Sequence of chain 1.I:
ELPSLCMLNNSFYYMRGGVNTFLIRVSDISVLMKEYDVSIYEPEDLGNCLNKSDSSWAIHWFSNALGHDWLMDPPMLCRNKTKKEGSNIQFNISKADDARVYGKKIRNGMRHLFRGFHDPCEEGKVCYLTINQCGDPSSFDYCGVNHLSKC

Binding-site contacts:
Ligand atom C3 contacts residue ASP97 of chain 1.I at 4.0 Å.
Ligand atom C3 contacts residue BMA1 of chain 1.P at 3.0 Å.
Ligand atom C4 contacts residue BMA1 of chain 1.P at 2.6 Å.
Ligand atom O7 contacts residue SER94 of chain 1.I at 2.9 Å.
Ligand atom C7 contacts residue SER94 of chain 1.I at 3.5 Å.
Ligand atom O3 contacts residue BMA1 of chain 1.P at 2.7 Å.
Ligand atom C7 contacts residue TYR128 of chain 1.I at 3.4 Å (hydrophobic).
Ligand atom O4 contacts residue BMA1 of chain 1.P at 1.6 Å.
Ligand atom O6 contacts residue ASP98 of chain 1.I at 4.1 Å.
Ligand atom O6 contacts residue ASP97 of chain 1.I at 3.2 Å (salt-bridge).
Ligand atom C1 contacts residue ASN92 of chain 1.I at 1.4 Å.
Ligand atom O7 contacts residue ASN92 of chain 1.I at 3.2 Å (h-bond).
Ligand atom C2 contacts residue ASN92 of chain 1.I at 2.5 Å.
Ligand atom C5 contacts residue ASP97 of chain 1.I at 3.4 Å.
Ligand atom N2 contacts residue TYR128 of chain 1.I at 2.8 Å (h-bond).
Ligand atom C5 contacts residue BMA1 of chain 1.P at 3.8 Å.
Ligand atom C4 contacts residue ASP97 of chain 1.I at 3.1 Å.
Ligand atom C2 contacts residue ASP97 of chain 1.I at 3.8 Å.
Ligand atom C6 contacts residue BMA1 of chain 1.P at 4.4 Å.
Ligand atom N2 contacts residue ASN92 of chain 1.I at 2.9 Å (h-bond).
Ligand atom C2 contacts residue TYR128 of chain 1.I at 3.8 Å (hydrophobic).
Ligand atom C4 contacts residue ASN92 of chain 1.I at 4.2 Å.
Ligand atom C2 contacts residue BMA1 of chain 1.P at 4.5 Å.
Ligand atom O4 contacts residue ASP97 of chain 1.I at 3.2 Å.
Ligand atom C8 contacts residue SER94 of chain 1.I at 3.5 Å.
Ligand atom C6 contacts residue ASP97 of chain 1.I at 3.5 Å.
Ligand atom C5 contacts residue ASN92 of chain 1.I at 3.6 Å.
Ligand atom C8 contacts residue CYS127 of chain 1.I at 4.0 Å (hydrophobic).
Ligand atom C8 contacts residue TYR128 of chain 1.I at 3.1 Å (hydrophobic).
Ligand atom C1 contacts residue ASP97 of chain 1.I at 3.7 Å.
Ligand atom C8 contacts residue ASN92 of chain 1.I at 4.0 Å.
Ligand atom O5 contacts residue ASP97 of chain 1.I at 3.1 Å (salt-bridge).
Ligand atom O5 contacts residue ASN92 of chain 1.I at 2.3 Å (h-bond).
Ligand atom C7 contacts residue ASN92 of chain 1.I at 3.1 Å.
Ligand atom C3 contacts residue ASN92 of chain 1.I at 3.8 Å.
Ligand atom C8 contacts residue VAL126 of chain 1.I at 3.3 Å (hydrophobic).

The small molecule below binds the protein below.
Small molecule (SMILES): CC(=O)N[C@H]1[C@H](O[C@H]2[C@H](O)[C@@H](NC(C)=O)CO[C@@H]2CO)O[C@H](CO)[C@@H](O)[C@@H]1O